Binding-site contacts:
Ligand atom NH1 contacts residue ASP76 of chain 1.G at 2.5 Å (salt-bridge).
Ligand atom CG contacts residue TRP96 of chain 1.G at 3.3 Å (hydrophobic).
Ligand atom OXT contacts residue LYS145 of chain 1.G at 3.5 Å (salt-bridge).
Ligand atom CA contacts residue ARG65 of chain 1.G at 3.4 Å.
Ligand atom CD1 contacts residue ASP76 of chain 1.G at 3.4 Å.
Ligand atom CG contacts residue ASN69 of chain 1.G at 3.3 Å.
Ligand atom O contacts residue TYR6 of chain 1.G at 3.4 Å.
Ligand atom O contacts residue TYR83 of chain 1.G at 3.1 Å (h-bond).
Ligand atom N contacts residue EDO1 of chain 1.R at 3.1 Å.
Ligand atom C contacts residue TYR158 of chain 1.G at 3.2 Å (hydrophobic).
Ligand atom C contacts residue ARG65 of chain 1.G at 3.5 Å.
Ligand atom CG1 contacts residue GLU62 of chain 1.G at 3.3 Å.
Ligand atom O contacts residue ASN69 of chain 1.G at 2.8 Å (h-bond).
Ligand atom CA contacts residue TYR6 of chain 1.G at 3.3 Å (hydrophobic).
Ligand atom C contacts residue TYR158 of chain 1.G at 3.4 Å (hydrophobic).
Ligand atom O contacts residue ARG65 of chain 1.G at 3.2 Å.
Ligand atom C contacts residue TYR6 of chain 1.G at 3.1 Å (hydrophobic).
Ligand atom O contacts residue TRP96 of chain 1.G at 3.5 Å.
Ligand atom O contacts residue THR142 of chain 1.G at 2.6 Å (h-bond).
Ligand atom O contacts residue TYR158 of chain 1.G at 2.4 Å (h-bond).
Ligand atom CZ contacts residue ALA151 of chain 1.G at 3.3 Å (hydrophobic).
Ligand atom O contacts residue TRP146 of chain 1.G at 2.7 Å (h-bond).
Ligand atom O contacts residue TYR158 of chain 1.G at 3.5 Å.
Ligand atom O contacts residue ARG65 of chain 1.G at 2.8 Å (salt-bridge).
Ligand atom CD contacts residue TRP96 of chain 1.G at 3.5 Å (hydrophobic).
Ligand atom N contacts residue TYR158 of chain 1.G at 3.4 Å (h-bond).
Ligand atom N contacts residue TYR6 of chain 1.G at 3.2 Å (h-bond).
Ligand atom OXT contacts residue THR79 of chain 1.G at 3.5 Å.
Ligand atom NH2 contacts residue ASP76 of chain 1.G at 2.8 Å (salt-bridge).
Ligand atom CA contacts residue ASN69 of chain 1.G at 3.5 Å.
Ligand atom CA contacts residue GLU62 of chain 1.G at 3.5 Å.
Ligand atom N contacts residue ASP76 of chain 1.G at 3.4 Å (salt-bridge).
Ligand atom N contacts residue TYR170 of chain 1.G at 2.7 Å (h-bond).
Ligand atom CA contacts residue TYR158 of chain 1.G at 3.3 Å (hydrophobic).
Ligand atom N contacts residue ASN69 of chain 1.G at 2.9 Å (h-bond).
Ligand atom CZ contacts residue ASP76 of chain 1.G at 3.0 Å.
Ligand atom CD1 contacts residue GLU62 of chain 1.G at 3.4 Å.
Ligand atom N contacts residue GLU62 of chain 1.G at 2.9 Å (salt-bridge).
Ligand atom N contacts residue TYR6 of chain 1.G at 3.2 Å (h-bond).
Ligand atom CA contacts residue TYR6 of chain 1.G at 3.5 Å (hydrophobic).

Sequence of chain 1.G:
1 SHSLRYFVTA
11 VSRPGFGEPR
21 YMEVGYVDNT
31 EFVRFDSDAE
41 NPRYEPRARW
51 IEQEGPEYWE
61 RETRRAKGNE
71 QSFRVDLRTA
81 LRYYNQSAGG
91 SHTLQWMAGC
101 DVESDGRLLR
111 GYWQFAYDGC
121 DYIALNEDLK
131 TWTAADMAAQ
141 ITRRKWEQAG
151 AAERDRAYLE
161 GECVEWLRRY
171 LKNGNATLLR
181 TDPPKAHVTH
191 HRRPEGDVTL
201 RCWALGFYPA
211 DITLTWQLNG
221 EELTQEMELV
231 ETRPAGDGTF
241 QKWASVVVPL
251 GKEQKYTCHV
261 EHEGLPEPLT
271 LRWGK

A protein and the small-molecule ligand that binds it are described below.
Small molecule (SMILES): CC[C@H](C)[C@H](N)C(=O)NCC(=O)N1CCC[C@H]1C(=O)NCC(=O)N[C@@H](CCCN=C(N)N)C(=O)N[C@@H](C)C(=O)N[C@@H](Cc1ccccc1)C(=O)N[C@@H](Cc1ccc(O)cc1)C(=O)N[C@H](C(=O)O)C(C)C